Sequence of chain 1.B:
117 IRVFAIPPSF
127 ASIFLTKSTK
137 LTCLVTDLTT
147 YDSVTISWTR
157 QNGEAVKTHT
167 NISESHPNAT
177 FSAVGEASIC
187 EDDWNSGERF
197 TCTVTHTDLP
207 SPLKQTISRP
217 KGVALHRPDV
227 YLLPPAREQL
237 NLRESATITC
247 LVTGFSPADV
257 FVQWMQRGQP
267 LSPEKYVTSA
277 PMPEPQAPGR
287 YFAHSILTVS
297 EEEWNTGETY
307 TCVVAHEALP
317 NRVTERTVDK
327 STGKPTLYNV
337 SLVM

Sequence of chain 1.D:
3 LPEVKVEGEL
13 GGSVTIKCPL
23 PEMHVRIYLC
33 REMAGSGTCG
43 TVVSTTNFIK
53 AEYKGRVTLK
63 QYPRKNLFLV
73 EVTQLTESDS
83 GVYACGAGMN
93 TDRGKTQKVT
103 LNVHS

Binding-site contacts:
Ligand atom C6 contacts residue SER337 of chain 1.B at 4.1 Å.
Ligand atom C2 contacts residue ASN335 of chain 1.B at 2.6 Å.
Ligand atom O6 contacts residue NAG1 of chain 1.I at 3.9 Å.
Ligand atom C3 contacts residue ASN335 of chain 1.B at 3.8 Å.
Ligand atom C1 contacts residue ASN335 of chain 1.B at 1.4 Å.
Ligand atom O5 contacts residue ASN335 of chain 1.B at 2.5 Å (h-bond).
Ligand atom C7 contacts residue ASN335 of chain 1.B at 3.9 Å.
Ligand atom O3 contacts residue SER38 of chain 1.D at 2.5 Å (h-bond).
Ligand atom C4 contacts residue ASN335 of chain 1.B at 4.3 Å.
Ligand atom C4 contacts residue SER38 of chain 1.D at 4.3 Å.
Ligand atom N2 contacts residue ASN335 of chain 1.B at 2.9 Å (h-bond).
Ligand atom C3 contacts residue SER38 of chain 1.D at 3.9 Å.
Ligand atom O6 contacts residue SER337 of chain 1.B at 4.5 Å.
Ligand atom O7 contacts residue SER38 of chain 1.D at 4.2 Å.
Ligand atom C5 contacts residue ASN335 of chain 1.B at 3.7 Å.
Ligand atom O4 contacts residue SER38 of chain 1.D at 4.4 Å.

A protein and the small-molecule ligand that binds it are described below.
Small molecule (SMILES): CC(=O)N[C@H]1[C@H](O[C@H]2[C@H](O)[C@@H](NC(C)=O)CO[C@@H]2CO)O[C@H](CO)[C@@H](O)[C@@H]1O